Binding-site contacts:
Ligand atom CZ2 contacts residue GLN48 of chain 2.E at 3.6 Å.
Ligand atom CE2 contacts residue GLN48 of chain 2.E at 3.6 Å.
Ligand atom CE2 contacts residue GLN48 of chain 2.E at 3.5 Å.
Ligand atom CZ contacts residue HIS49 of chain 2.E at 3.5 Å.
Ligand atom CB contacts residue MET38 of chain 2.E at 3.6 Å (hydrophobic).
Ligand atom CA contacts residue ARG73 of chain 1.E at 3.6 Å.
Ligand atom O contacts residue HIS72 of chain 1.E at 3.5 Å.
Ligand atom NE1 contacts residue GLN48 of chain 2.E at 3.0 Å (h-bond).
Ligand atom CD contacts residue LYS70 of chain 2.E at 3.5 Å.
Ligand atom O contacts residue TYR76 of chain 2.E at 2.5 Å (h-bond).
Ligand atom CB contacts residue HIS72 of chain 2.E at 3.7 Å.
Ligand atom OE2 contacts residue LYS70 of chain 2.E at 2.8 Å (salt-bridge).
Ligand atom CD2 contacts residue PHE31 of chain 2.E at 3.4 Å (hydrophobic).
Ligand atom C contacts residue TYR76 of chain 2.E at 3.3 Å (hydrophobic).
Ligand atom NE1 contacts residue TYR43 of chain 2.E at 3.3 Å.
Ligand atom OH contacts residue HIS49 of chain 2.E at 3.4 Å (h-bond).
Ligand atom C contacts residue ARG73 of chain 1.E at 3.4 Å.
Ligand atom CD1 contacts residue TYR43 of chain 2.E at 3.6 Å (hydrophobic).
Ligand atom CZ2 contacts residue VAL69 of chain 2.E at 3.8 Å (hydrophobic).
Ligand atom O contacts residue HIS72 of chain 1.E at 3.0 Å (h-bond).
Ligand atom OE1 contacts residue LYS70 of chain 2.E at 3.5 Å (salt-bridge).
Ligand atom C contacts residue LEU30 of chain 2.E at 3.8 Å (hydrophobic).
Ligand atom OXT contacts residue ARG73 of chain 1.E at 3.6 Å (salt-bridge).
Ligand atom CD2 contacts residue GLN48 of chain 2.E at 3.5 Å.
Ligand atom OE2 contacts residue HIS49 of chain 2.E at 3.8 Å.
Ligand atom OE2 contacts residue VAL69 of chain 2.E at 3.7 Å.
Ligand atom O contacts residue GLU71 of chain 1.E at 3.4 Å.
Ligand atom O contacts residue ARG73 of chain 1.E at 2.9 Å (salt-bridge).
Ligand atom CA contacts residue TYR76 of chain 2.E at 3.1 Å (hydrophobic).
Ligand atom CE3 contacts residue MET38 of chain 2.E at 3.8 Å (hydrophobic).
Ligand atom O contacts residue ARG73 of chain 1.E at 2.5 Å (salt-bridge).
Ligand atom CH2 contacts residue VAL69 of chain 2.E at 3.8 Å (hydrophobic).
Ligand atom CD1 contacts residue LEU30 of chain 2.E at 3.7 Å (hydrophobic).
Ligand atom O contacts residue LYS70 of chain 1.E at 3.7 Å.
Ligand atom CD1 contacts residue TYR76 of chain 2.E at 3.6 Å (hydrophobic).
Ligand atom O contacts residue LEU30 of chain 2.E at 3.5 Å.
Ligand atom CH2 contacts residue ILE37 of chain 2.E at 3.5 Å (hydrophobic).
Ligand atom CD1 contacts residue GLN48 of chain 2.E at 3.5 Å.
Ligand atom CD2 contacts residue VAL69 of chain 2.E at 3.6 Å (hydrophobic).
Ligand atom CE1 contacts residue HIS49 of chain 2.E at 3.6 Å.

Sequence of chain 2.E:
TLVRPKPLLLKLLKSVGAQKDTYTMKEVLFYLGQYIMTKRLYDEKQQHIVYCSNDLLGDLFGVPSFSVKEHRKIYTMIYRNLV

A protein and the small-molecule ligand that binds it are described below.
Small molecule (SMILES): CC(C)C[C@@H](NC(=O)[C@H](N)CC(N)=O)C(=O)N[C@H](CCC(=O)O)C(=O)N[C@H](CCCCN)C(=O)N[C@H](CC(C)C)C(=O)N[C@H](CC(C)C)C(=O)N[C@H](CCCN=C(N)N)C(=O)O.N[C@H](Cc1c[nH]c2ccccc12)C(=O)N[C@@H](C=O)Cc1ccc(O)cc1

Sequence of chain 1.E:
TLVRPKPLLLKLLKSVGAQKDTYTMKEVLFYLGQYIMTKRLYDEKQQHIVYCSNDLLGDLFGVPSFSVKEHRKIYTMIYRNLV